Sequence of chain 1.B:
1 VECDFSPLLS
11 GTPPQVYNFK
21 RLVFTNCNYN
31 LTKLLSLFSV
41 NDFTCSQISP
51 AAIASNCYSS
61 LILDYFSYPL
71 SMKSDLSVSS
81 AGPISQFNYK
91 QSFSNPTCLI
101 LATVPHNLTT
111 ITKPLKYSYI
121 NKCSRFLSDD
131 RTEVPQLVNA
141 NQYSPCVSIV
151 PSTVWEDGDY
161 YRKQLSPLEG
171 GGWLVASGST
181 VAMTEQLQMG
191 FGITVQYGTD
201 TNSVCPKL

Binding-site contacts:
Ligand atom N2 contacts residue LYS207 of chain 1.B at 4.0 Å.
Ligand atom C6 contacts residue LYS33 of chain 1.B at 4.1 Å.
Ligand atom C3 contacts residue ASN30 of chain 1.B at 3.8 Å.
Ligand atom C6 contacts residue THR32 of chain 1.B at 3.5 Å.
Ligand atom C7 contacts residue ASN30 of chain 1.B at 3.7 Å.
Ligand atom C1 contacts residue LYS33 of chain 1.B at 4.0 Å.
Ligand atom C1 contacts residue ASN30 of chain 1.B at 1.4 Å.
Ligand atom C7 contacts residue LYS207 of chain 1.B at 3.8 Å.
Ligand atom O5 contacts residue LYS33 of chain 1.B at 3.7 Å.
Ligand atom C2 contacts residue LYS33 of chain 1.B at 4.0 Å.
Ligand atom C6 contacts residue ASN30 of chain 1.B at 4.3 Å.
Ligand atom O7 contacts residue LYS207 of chain 1.B at 4.3 Å.
Ligand atom O6 contacts residue ASN30 of chain 1.B at 3.6 Å.
Ligand atom O7 contacts residue ASN30 of chain 1.B at 4.2 Å.
Ligand atom C4 contacts residue LYS33 of chain 1.B at 3.8 Å.
Ligand atom O6 contacts residue THR32 of chain 1.B at 2.4 Å (h-bond).
Ligand atom C2 contacts residue ASN30 of chain 1.B at 2.5 Å.
Ligand atom C5 contacts residue THR32 of chain 1.B at 4.3 Å.
Ligand atom N2 contacts residue ASN30 of chain 1.B at 2.9 Å (h-bond).
Ligand atom C5 contacts residue ASN30 of chain 1.B at 3.7 Å.
Ligand atom C5 contacts residue LYS33 of chain 1.B at 4.1 Å.
Ligand atom C4 contacts residue ASN30 of chain 1.B at 4.3 Å.
Ligand atom C3 contacts residue LYS33 of chain 1.B at 4.4 Å.
Ligand atom O5 contacts residue ASN30 of chain 1.B at 2.4 Å (h-bond).
Ligand atom C8 contacts residue LYS207 of chain 1.B at 3.5 Å.
Ligand atom O5 contacts residue THR32 of chain 1.B at 3.8 Å.
Ligand atom O7 contacts residue LYS33 of chain 1.B at 4.0 Å.

A protein and the small-molecule ligand that binds it are described below.
Small molecule (SMILES): CC(=O)N[C@@H]1[C@@H](O)[C@H](O)[C@@H](CO)O[C@H]1O